Sequence of chain 6.C:
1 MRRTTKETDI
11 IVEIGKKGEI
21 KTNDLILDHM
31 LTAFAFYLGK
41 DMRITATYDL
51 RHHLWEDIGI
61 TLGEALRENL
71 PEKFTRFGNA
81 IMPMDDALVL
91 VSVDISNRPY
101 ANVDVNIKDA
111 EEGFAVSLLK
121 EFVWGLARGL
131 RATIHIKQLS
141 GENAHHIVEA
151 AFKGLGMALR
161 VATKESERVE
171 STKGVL

A protein and the small-molecule ligand that binds it are described below.
Small molecule (SMILES): O=P(O)(O)C[C@H](O)Cn1cncn1

Sequence of chain 1.C:
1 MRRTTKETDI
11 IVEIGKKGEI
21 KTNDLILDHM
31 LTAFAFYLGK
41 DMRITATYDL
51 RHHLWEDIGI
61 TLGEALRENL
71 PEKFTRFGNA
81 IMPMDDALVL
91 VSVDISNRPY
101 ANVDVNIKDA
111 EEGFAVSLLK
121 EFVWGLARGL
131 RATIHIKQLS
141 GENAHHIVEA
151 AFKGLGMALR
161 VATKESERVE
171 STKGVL

Binding-site contacts:
Ligand atom O13 contacts residue MN1 of chain 6.J at 2.2 Å.
Ligand atom C5 contacts residue HIS52 of chain 1.C at 3.2 Å.
Ligand atom N4 contacts residue MN1 of chain 6.K at 2.3 Å.
Ligand atom C6 contacts residue GLU7 of chain 1.C at 3.6 Å.
Ligand atom C8 contacts residue GLU7 of chain 1.C at 3.6 Å.
Ligand atom O13 contacts residue GLU149 of chain 8.B at 2.8 Å (salt-bridge).
Ligand atom N1 contacts residue HIS53 of chain 1.C at 3.1 Å (h-bond).
Ligand atom C5 contacts residue MET84 of chain 8.B at 3.4 Å (hydrophobic).
Ligand atom O12 contacts residue SER171 of chain 6.C at 2.6 Å (h-bond).
Ligand atom N4 contacts residue MET84 of chain 8.B at 3.5 Å.
Ligand atom O11 contacts residue ARG98 of chain 6.C at 2.8 Å (salt-bridge).
Ligand atom N1 contacts residue HIS145 of chain 8.B at 3.2 Å (h-bond).
Ligand atom O10 contacts residue ARG98 of chain 6.C at 3.1 Å (salt-bridge).
Ligand atom N1 contacts residue MN1 of chain 6.J at 2.3 Å.
Ligand atom O10 contacts residue ARG76 of chain 6.C at 3.0 Å (salt-bridge).
Ligand atom C6 contacts residue MN1 of chain 6.J at 3.6 Å.
Ligand atom N1 contacts residue GLU149 of chain 8.B at 3.3 Å (salt-bridge).
Ligand atom N2 contacts residue MN1 of chain 6.J at 3.3 Å.
Ligand atom C3 contacts residue MET84 of chain 8.B at 3.5 Å (hydrophobic).
Ligand atom O13 contacts residue HIS53 of chain 1.C at 3.3 Å (h-bond).
Ligand atom C7 contacts residue MN1 of chain 6.J at 3.3 Å.
Ligand atom O12 contacts residue ARG76 of chain 6.C at 2.7 Å (salt-bridge).
Ligand atom O11 contacts residue LYS173 of chain 6.C at 2.7 Å (salt-bridge).
Ligand atom C5 contacts residue HIS145 of chain 8.B at 3.2 Å.
Ligand atom C7 contacts residue GLU149 of chain 8.B at 3.1 Å.
Ligand atom C7 contacts residue GLU7 of chain 1.C at 3.5 Å.
Ligand atom C8 contacts residue GLU149 of chain 8.B at 3.7 Å.
Ligand atom O13 contacts residue HIS29 of chain 8.B at 3.0 Å (h-bond).
Ligand atom O13 contacts residue GLU7 of chain 1.C at 2.9 Å (salt-bridge).
Ligand atom C3 contacts residue GLU56 of chain 1.C at 3.4 Å.
Ligand atom C5 contacts residue MN1 of chain 6.K at 3.3 Å.
Ligand atom P9 contacts residue ARG76 of chain 6.C at 3.7 Å.
Ligand atom C5 contacts residue MN1 of chain 6.J at 3.2 Å.
Ligand atom N4 contacts residue GLU56 of chain 1.C at 3.0 Å (salt-bridge).
Ligand atom N2 contacts residue MET84 of chain 8.B at 3.3 Å.
Ligand atom C3 contacts residue MN1 of chain 6.K at 3.2 Å.
Ligand atom N1 contacts residue MET84 of chain 8.B at 3.3 Å.
Ligand atom N4 contacts residue HIS52 of chain 1.C at 3.0 Å (h-bond).
Ligand atom O10 contacts residue LYS153 of chain 8.B at 2.7 Å (salt-bridge).
Ligand atom N4 contacts residue HIS146 of chain 8.B at 3.4 Å (h-bond).

Sequence of chain 8.B:
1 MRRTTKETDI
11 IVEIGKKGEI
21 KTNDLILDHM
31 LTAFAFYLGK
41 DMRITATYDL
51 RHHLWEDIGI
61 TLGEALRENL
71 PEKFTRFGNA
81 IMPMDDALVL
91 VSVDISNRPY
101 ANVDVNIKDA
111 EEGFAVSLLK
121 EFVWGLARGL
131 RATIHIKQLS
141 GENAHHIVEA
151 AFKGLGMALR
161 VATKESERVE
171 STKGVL